This protein binds this small molecule.
Small molecule (SMILES): C[C@H](NC(=O)[C@@H]1CCCN1C(=O)[C@H](CCCNC(N)=[NH2+])NC(=O)[C@@H](NC(=O)[C@@H](N)CC(=O)O)[C@@H](C)O)C(=O)N1CCC[C@H]1C=O

Sequence of chain 1.C:
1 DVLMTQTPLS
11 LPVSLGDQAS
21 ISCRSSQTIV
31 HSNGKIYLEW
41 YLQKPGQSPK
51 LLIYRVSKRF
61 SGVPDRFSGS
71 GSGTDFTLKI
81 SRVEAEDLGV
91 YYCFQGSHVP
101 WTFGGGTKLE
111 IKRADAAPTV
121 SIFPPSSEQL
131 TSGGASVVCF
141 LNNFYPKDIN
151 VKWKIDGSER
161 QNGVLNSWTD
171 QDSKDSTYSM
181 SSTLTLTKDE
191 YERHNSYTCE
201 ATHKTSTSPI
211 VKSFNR

Binding-site contacts:
Ligand atom NH1 contacts residue PHE94 of chain 1.C at 3.8 Å.
Ligand atom CD contacts residue GLY96 of chain 1.C at 3.8 Å.
Ligand atom CB contacts residue TYR100 of chain 1.D at 3.2 Å (hydrophobic).
Ligand atom O contacts residue ASN57 of chain 1.D at 3.2 Å (h-bond).
Ligand atom CG2 contacts residue TYR100 of chain 1.D at 3.6 Å (hydrophobic).
Ligand atom CG contacts residue GLY96 of chain 1.C at 3.7 Å.
Ligand atom CG contacts residue HIS31 of chain 1.C at 3.5 Å.
Ligand atom NH2 contacts residue PHE103 of chain 1.D at 3.3 Å (h-bond).
Ligand atom CB contacts residue ARG55 of chain 1.C at 2.9 Å.
Ligand atom CD contacts residue TYR37 of chain 1.C at 3.5 Å (hydrophobic).
Ligand atom NH2 contacts residue GLU39 of chain 1.C at 2.6 Å (salt-bridge).
Ligand atom CG contacts residue TYR37 of chain 1.C at 3.5 Å (hydrophobic).
Ligand atom NE contacts residue PHE94 of chain 1.C at 3.6 Å.
Ligand atom NH1 contacts residue TRP101 of chain 1.C at 3.4 Å.
Ligand atom CD contacts residue TYR50 of chain 1.D at 3.5 Å (hydrophobic).
Ligand atom NE contacts residue GLU39 of chain 1.C at 2.9 Å (salt-bridge).
Ligand atom CD contacts residue TRP101 of chain 1.C at 3.7 Å (hydrophobic).
Ligand atom OD2 contacts residue LYS58 of chain 1.C at 2.9 Å (salt-bridge).
Ligand atom CZ contacts residue PHE94 of chain 1.C at 3.4 Å (hydrophobic).
Ligand atom OD2 contacts residue ARG55 of chain 1.C at 3.2 Å (salt-bridge).
Ligand atom CB contacts residue HIS31 of chain 1.C at 3.4 Å.
Ligand atom O contacts residue TRP101 of chain 1.C at 3.8 Å.
Ligand atom NH2 contacts residue PHE94 of chain 1.C at 3.3 Å.
Ligand atom NH2 contacts residue TYR41 of chain 1.C at 3.4 Å (h-bond).
Ligand atom CB contacts residue TYR50 of chain 1.D at 3.3 Å (hydrophobic).
Ligand atom CG contacts residue TYR50 of chain 1.D at 3.6 Å (hydrophobic).
Ligand atom CA contacts residue TYR100 of chain 1.D at 3.6 Å (hydrophobic).
Ligand atom O contacts residue TYR37 of chain 1.C at 3.5 Å.
Ligand atom CG contacts residue TYR59 of chain 1.D at 3.6 Å (hydrophobic).
Ligand atom CB contacts residue TYR101 of chain 1.D at 3.5 Å (hydrophobic).
Ligand atom CG contacts residue ARG55 of chain 1.C at 3.5 Å.
Ligand atom O contacts residue ARG55 of chain 1.C at 3.7 Å.
Ligand atom N contacts residue TYR101 of chain 1.D at 3.4 Å (h-bond).
Ligand atom CB contacts residue VAL99 of chain 1.C at 3.4 Å (hydrophobic).
Ligand atom N contacts residue TYR100 of chain 1.D at 3.2 Å (h-bond).
Ligand atom NH2 contacts residue GLY102 of chain 1.D at 3.4 Å.
Ligand atom NH1 contacts residue PHE103 of chain 1.D at 3.3 Å.
Ligand atom CZ contacts residue GLU39 of chain 1.C at 3.5 Å.
Ligand atom CB contacts residue TYR59 of chain 1.D at 3.7 Å (hydrophobic).
Ligand atom NH1 contacts residue GLN99 of chain 1.D at 3.6 Å.

Sequence of chain 1.D:
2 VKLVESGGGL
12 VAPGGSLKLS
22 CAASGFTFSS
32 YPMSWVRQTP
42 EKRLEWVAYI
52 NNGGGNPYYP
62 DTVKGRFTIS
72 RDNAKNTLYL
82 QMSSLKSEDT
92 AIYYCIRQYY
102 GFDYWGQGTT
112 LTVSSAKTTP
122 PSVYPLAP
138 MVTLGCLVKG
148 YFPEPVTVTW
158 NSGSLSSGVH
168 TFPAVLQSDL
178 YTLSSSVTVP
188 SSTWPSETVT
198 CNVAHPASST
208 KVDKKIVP